Sequence of chain 1.B:
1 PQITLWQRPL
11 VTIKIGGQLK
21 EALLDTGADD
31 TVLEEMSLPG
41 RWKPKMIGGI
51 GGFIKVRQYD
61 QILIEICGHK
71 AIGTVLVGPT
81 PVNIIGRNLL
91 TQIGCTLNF

Binding-site contacts:
Ligand atom C41 contacts residue ILE50 of chain 1.A at 3.8 Å (hydrophobic).
Ligand atom O14 contacts residue GLY49 of chain 1.B at 3.2 Å.
Ligand atom C26 contacts residue ASP25 of chain 1.B at 3.5 Å.
Ligand atom C2 contacts residue ILE84 of chain 1.A at 3.5 Å (hydrophobic).
Ligand atom C24 contacts residue GLY27 of chain 1.B at 3.4 Å.
Ligand atom C22 contacts residue ASP25 of chain 1.A at 3.2 Å.
Ligand atom O14 contacts residue PRO81 of chain 1.A at 3.3 Å.
Ligand atom C24 contacts residue ASP25 of chain 1.B at 3.2 Å.
Ligand atom C42 contacts residue GLY49 of chain 1.A at 3.0 Å.
Ligand atom C2 contacts residue VAL32 of chain 1.A at 3.6 Å (hydrophobic).
Ligand atom N23 contacts residue ASP25 of chain 1.A at 2.7 Å (salt-bridge).
Ligand atom C1 contacts residue ILE47 of chain 1.A at 3.7 Å (hydrophobic).
Ligand atom C30 contacts residue ILE84 of chain 1.B at 3.5 Å (hydrophobic).
Ligand atom C3 contacts residue THR80 of chain 1.A at 3.7 Å.
Ligand atom C40 contacts residue PRO81 of chain 1.B at 3.6 Å (hydrophobic).
Ligand atom C43 contacts residue GLY49 of chain 1.A at 3.7 Å.
Ligand atom C3 contacts residue ILE50 of chain 1.B at 3.8 Å (hydrophobic).
Ligand atom S10 contacts residue ILE50 of chain 1.B at 3.8 Å.
Ligand atom C34 contacts residue ILE50 of chain 1.A at 3.3 Å (hydrophobic).
Ligand atom C6 contacts residue ILE50 of chain 1.B at 3.7 Å (hydrophobic).
Ligand atom C24 contacts residue ALA28 of chain 1.B at 3.6 Å (hydrophobic).
Ligand atom C41 contacts residue GLY49 of chain 1.A at 3.2 Å.
Ligand atom C1 contacts residue VAL32 of chain 1.A at 3.6 Å (hydrophobic).
Ligand atom C20 contacts residue ASP25 of chain 1.A at 2.9 Å.
Ligand atom C33 contacts residue ILE47 of chain 1.B at 3.6 Å (hydrophobic).
Ligand atom C32 contacts residue ILE47 of chain 1.B at 3.4 Å (hydrophobic).
Ligand atom C45 contacts residue GLY49 of chain 1.A at 3.7 Å.
Ligand atom O14 contacts residue ILE50 of chain 1.B at 2.7 Å (h-bond).
Ligand atom C16 contacts residue GLY48 of chain 1.B at 3.7 Å.
Ligand atom C3 contacts residue ILE84 of chain 1.A at 3.6 Å (hydrophobic).
Ligand atom C22 contacts residue ASP25 of chain 1.B at 3.5 Å.
Ligand atom C22 contacts residue GLY27 of chain 1.A at 3.6 Å.
Ligand atom C4 contacts residue ILE50 of chain 1.B at 3.6 Å (hydrophobic).
Ligand atom C45 contacts residue GLY48 of chain 1.A at 3.2 Å.
Ligand atom C21 contacts residue ASP25 of chain 1.A at 3.6 Å.
Ligand atom C32 contacts residue ILE54 of chain 1.B at 3.7 Å (hydrophobic).
Ligand atom C5 contacts residue ILE50 of chain 1.B at 3.5 Å (hydrophobic).
Ligand atom C18 contacts residue VAL82 of chain 1.A at 3.5 Å (hydrophobic).
Ligand atom N23 contacts residue ASP25 of chain 1.B at 2.6 Å (salt-bridge).
Ligand atom C24 contacts residue ASP25 of chain 1.A at 3.3 Å.

A small-molecule ligand and the protein it binds are described below.
Small molecule (SMILES): Cc1cccc(C)c1OCC(=O)N(Cc1ccccc1)C[C@H]1CNC[C@@H]1CN(CC(C)C)S(=O)(=O)c1ccccc1

Sequence of chain 1.A:
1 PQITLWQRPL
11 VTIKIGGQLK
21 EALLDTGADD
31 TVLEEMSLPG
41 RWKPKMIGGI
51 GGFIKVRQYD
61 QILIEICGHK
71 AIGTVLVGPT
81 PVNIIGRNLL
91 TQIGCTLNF